Binding-site contacts:
Ligand atom ND2 contacts residue GLN98 of chain 2.A at 2.8 Å (h-bond).
Ligand atom N contacts residue GLN71 of chain 2.A at 2.8 Å (h-bond).
Ligand atom O contacts residue TRP148 of chain 2.A at 3.4 Å (h-bond).
Ligand atom O contacts residue TRP74 of chain 2.A at 3.2 Å (h-bond).
Ligand atom OXT contacts residue THR144 of chain 2.A at 2.7 Å (h-bond).
Ligand atom CB contacts residue TRP168 of chain 2.A at 3.4 Å (hydrophobic).
Ligand atom OE2 contacts residue LYS147 of chain 2.A at 3.1 Å.
Ligand atom O contacts residue LYS147 of chain 2.A at 3.2 Å (salt-bridge).
Ligand atom O contacts residue ASN81 of chain 2.A at 2.8 Å (h-bond).
Ligand atom N contacts residue TYR172 of chain 2.A at 2.7 Å (h-bond).
Ligand atom CA contacts residue TRP74 of chain 2.A at 3.4 Å (hydrophobic).
Ligand atom O contacts residue TRP148 of chain 2.A at 2.9 Å (h-bond).
Ligand atom O contacts residue LYS67 of chain 2.A at 2.9 Å (salt-bridge).
Ligand atom CB contacts residue GLU64 of chain 2.A at 3.5 Å.
Ligand atom CA contacts residue TYR172 of chain 2.A at 3.4 Å (hydrophobic).
Ligand atom CB contacts residue TRP74 of chain 2.A at 3.3 Å (hydrophobic).
Ligand atom CA contacts residue TYR8 of chain 2.A at 3.3 Å (hydrophobic).
Ligand atom N contacts residue TYR8 of chain 2.A at 3.4 Å (h-bond).
Ligand atom O contacts residue LYS147 of chain 2.A at 3.2 Å (salt-bridge).
Ligand atom O contacts residue TRP74 of chain 2.A at 2.9 Å (h-bond).
Ligand atom ND2 contacts residue TRP74 of chain 2.A at 3.3 Å.
Ligand atom C contacts residue TYR85 of chain 2.A at 3.3 Å (hydrophobic).
Ligand atom OG1 contacts residue ASN81 of chain 2.A at 3.4 Å (h-bond).
Ligand atom N contacts residue TYR8 of chain 2.A at 3.3 Å (h-bond).
Ligand atom O contacts residue TYR85 of chain 2.A at 3.2 Å (h-bond).
Ligand atom OD1 contacts residue GLN98 of chain 2.A at 3.1 Å (h-bond).
Ligand atom OD1 contacts residue TYR157 of chain 2.A at 2.7 Å (h-bond).
Ligand atom CG contacts residue TYR157 of chain 2.A at 3.4 Å (hydrophobic).
Ligand atom C contacts residue TYR8 of chain 2.A at 3.3 Å (hydrophobic).
Ligand atom C contacts residue TRP74 of chain 2.A at 3.4 Å (hydrophobic).
Ligand atom N contacts residue SER78 of chain 2.A at 3.1 Å (h-bond).
Ligand atom OG contacts residue GLU64 of chain 2.A at 2.9 Å (salt-bridge).
Ligand atom OG contacts residue LYS67 of chain 2.A at 3.4 Å.
Ligand atom O contacts residue TYR8 of chain 2.A at 3.5 Å.
Ligand atom OG1 contacts residue LYS147 of chain 2.A at 2.9 Å (salt-bridge).
Ligand atom CG contacts residue SER151 of chain 2.A at 3.4 Å.
Ligand atom OXT contacts residue TYR85 of chain 2.A at 2.7 Å (h-bond).
Ligand atom ND2 contacts residue GLN71 of chain 2.A at 3.3 Å (h-bond).
Ligand atom O contacts residue TYR160 of chain 2.A at 2.6 Å (h-bond).
Ligand atom N contacts residue GLU64 of chain 2.A at 2.9 Å (salt-bridge).

The protein below binds the small molecule below.
Small molecule (SMILES): CC[C@H](C)[C@H](NC(=O)[C@H](CC(N)=O)NC(=O)[C@H](CCC(=O)O)NC(=O)[C@H](CC(N)=O)NC(=O)[C@H](CO)NC(=O)[C@H](C)N)C(=O)N[C@@H](CCC(=O)O)C(=O)N[C@H](C(=O)N[C@@H](CCSC)C(=O)O)[C@@H](C)O

Sequence of chain 2.A:
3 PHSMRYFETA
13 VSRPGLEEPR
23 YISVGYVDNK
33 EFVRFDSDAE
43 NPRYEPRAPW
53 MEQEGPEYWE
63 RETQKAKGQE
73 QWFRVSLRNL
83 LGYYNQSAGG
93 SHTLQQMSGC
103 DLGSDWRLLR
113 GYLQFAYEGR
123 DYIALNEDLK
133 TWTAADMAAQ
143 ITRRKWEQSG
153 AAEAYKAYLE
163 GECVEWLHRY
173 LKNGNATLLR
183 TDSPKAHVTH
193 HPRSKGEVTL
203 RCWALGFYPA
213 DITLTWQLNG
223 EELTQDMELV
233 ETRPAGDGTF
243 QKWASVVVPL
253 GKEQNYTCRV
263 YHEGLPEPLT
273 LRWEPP